Sequence of chain 1.D:
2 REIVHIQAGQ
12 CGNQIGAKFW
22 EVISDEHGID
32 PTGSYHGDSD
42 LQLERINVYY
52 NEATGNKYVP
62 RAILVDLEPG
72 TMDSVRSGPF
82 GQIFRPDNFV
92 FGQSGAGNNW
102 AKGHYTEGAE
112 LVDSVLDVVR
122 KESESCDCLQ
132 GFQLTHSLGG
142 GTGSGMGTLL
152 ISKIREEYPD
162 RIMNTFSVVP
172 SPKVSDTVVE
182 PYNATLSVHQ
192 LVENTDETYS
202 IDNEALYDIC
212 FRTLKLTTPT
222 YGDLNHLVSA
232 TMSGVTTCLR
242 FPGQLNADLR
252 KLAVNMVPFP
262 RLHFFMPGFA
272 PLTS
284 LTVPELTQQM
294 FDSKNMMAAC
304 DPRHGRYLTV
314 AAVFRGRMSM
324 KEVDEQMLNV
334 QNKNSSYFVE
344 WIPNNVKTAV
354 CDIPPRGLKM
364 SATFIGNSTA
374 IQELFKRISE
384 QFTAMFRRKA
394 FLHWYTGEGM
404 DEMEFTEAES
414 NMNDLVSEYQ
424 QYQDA

Sequence of chain 1.C:
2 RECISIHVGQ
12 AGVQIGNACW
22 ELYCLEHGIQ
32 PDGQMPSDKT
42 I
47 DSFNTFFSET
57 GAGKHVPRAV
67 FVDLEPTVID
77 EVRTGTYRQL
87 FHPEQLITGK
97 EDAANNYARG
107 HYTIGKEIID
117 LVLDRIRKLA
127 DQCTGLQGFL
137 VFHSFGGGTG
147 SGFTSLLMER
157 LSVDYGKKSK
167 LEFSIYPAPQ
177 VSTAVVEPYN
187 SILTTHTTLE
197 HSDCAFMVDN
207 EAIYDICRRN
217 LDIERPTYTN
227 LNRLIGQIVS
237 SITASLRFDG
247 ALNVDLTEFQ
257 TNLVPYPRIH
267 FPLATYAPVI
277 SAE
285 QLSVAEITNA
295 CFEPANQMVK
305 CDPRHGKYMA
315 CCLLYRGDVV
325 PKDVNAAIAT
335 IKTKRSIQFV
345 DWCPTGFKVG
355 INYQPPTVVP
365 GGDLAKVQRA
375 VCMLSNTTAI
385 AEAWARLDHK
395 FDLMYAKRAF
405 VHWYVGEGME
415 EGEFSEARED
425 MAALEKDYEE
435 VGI

A small-molecule ligand and the protein it binds are described below.
Small molecule (SMILES): COc1cc2c(c(OC)c1OC)-c1ccc(OC)c(=O)cc1[C@@H](NC(=O)CS)CC2

Binding-site contacts:
Ligand atom C13 contacts residue SER178 of chain 1.C at 3.5 Å.
Ligand atom S1 contacts residue SER178 of chain 1.C at 3.0 Å.
Ligand atom C7 contacts residue ALA248 of chain 1.D at 2.9 Å (hydrophobic).
Ligand atom C4 contacts residue VAL236 of chain 1.D at 3.1 Å (hydrophobic).
Ligand atom C1 contacts residue LEU253 of chain 1.D at 3.5 Å (hydrophobic).
Ligand atom C6 contacts residue LEU240 of chain 1.D at 3.5 Å (hydrophobic).
Ligand atom C16 contacts residue LYS350 of chain 1.D at 3.5 Å.
Ligand atom C7 contacts residue LEU253 of chain 1.D at 3.8 Å (hydrophobic).
Ligand atom O5 contacts residue LYS350 of chain 1.D at 3.0 Å.
Ligand atom C9 contacts residue LEU253 of chain 1.D at 3.7 Å (hydrophobic).
Ligand atom C19 contacts residue MET257 of chain 1.D at 3.8 Å (hydrophobic).
Ligand atom O5 contacts residue ALA180 of chain 1.C at 3.6 Å.
Ligand atom C4 contacts residue ILE368 of chain 1.D at 3.5 Å (hydrophobic).
Ligand atom C9 contacts residue LYS252 of chain 1.D at 3.9 Å.
Ligand atom C3 contacts residue LEU253 of chain 1.D at 3.7 Å (hydrophobic).
Ligand atom C13 contacts residue THR179 of chain 1.C at 3.1 Å.
Ligand atom C18 contacts residue VAL313 of chain 1.D at 3.0 Å (hydrophobic).
Ligand atom O6 contacts residue ASN256 of chain 1.D at 3.5 Å (h-bond).
Ligand atom C6 contacts residue ALA248 of chain 1.D at 3.8 Å (hydrophobic).
Ligand atom C17 contacts residue ASN256 of chain 1.D at 3.8 Å.
Ligand atom C16 contacts residue ASN256 of chain 1.D at 3.7 Å.
Ligand atom C18 contacts residue MET257 of chain 1.D at 3.8 Å (hydrophobic).
Ligand atom C8 contacts residue LEU253 of chain 1.D at 3.9 Å (hydrophobic).
Ligand atom O2 contacts residue CYS239 of chain 1.D at 3.4 Å (h-bond).
Ligand atom C5 contacts residue ALA248 of chain 1.D at 3.3 Å (hydrophobic).
Ligand atom S1 contacts residue LEU246 of chain 1.D at 3.9 Å.
Ligand atom O6 contacts residue VAL181 of chain 1.C at 3.3 Å.
Ligand atom C5 contacts residue LEU246 of chain 1.D at 3.9 Å (hydrophobic).
Ligand atom C22 contacts residue LEU253 of chain 1.D at 3.6 Å (hydrophobic).
Ligand atom O1 contacts residue ALA314 of chain 1.D at 3.4 Å.
Ligand atom O3 contacts residue CYS239 of chain 1.D at 3.9 Å.
Ligand atom C18 contacts residue ASN348 of chain 1.D at 3.8 Å.
Ligand atom O4 contacts residue SER178 of chain 1.C at 3.6 Å (h-bond).
Ligand atom O5 contacts residue ASN256 of chain 1.D at 3.5 Å (h-bond).
Ligand atom C2 contacts residue ALA314 of chain 1.D at 3.8 Å (hydrophobic).
Ligand atom O5 contacts residue VAL181 of chain 1.C at 3.5 Å (h-bond).
Ligand atom O4 contacts residue LYS350 of chain 1.D at 3.7 Å.
Ligand atom O6 contacts residue MET257 of chain 1.D at 3.5 Å (h-bond).
Ligand atom O3 contacts residue ALA248 of chain 1.D at 2.8 Å.
Ligand atom C18 contacts residue LYS350 of chain 1.D at 3.8 Å.